Sequence of chain 1.V:
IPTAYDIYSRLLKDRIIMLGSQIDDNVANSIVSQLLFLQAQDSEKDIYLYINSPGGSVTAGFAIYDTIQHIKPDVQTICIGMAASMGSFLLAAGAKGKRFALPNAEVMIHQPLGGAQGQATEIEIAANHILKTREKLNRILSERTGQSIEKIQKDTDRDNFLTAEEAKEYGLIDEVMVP

Binding-site contacts:
Ligand atom C4 contacts residue SER98 of chain 1.V at 2.4 Å.
Ligand atom C22 contacts residue LEU126 of chain 1.V at 3.9 Å (hydrophobic).
Ligand atom C42 contacts residue ILE143 of chain 1.V at 3.7 Å (hydrophobic).
Ligand atom C42 contacts residue THR146 of chain 1.V at 3.4 Å.
Ligand atom C24 contacts residue HIS142 of chain 1.V at 3.5 Å.
Ligand atom N13 contacts residue VAL71 of chain 1.V at 3.7 Å.
Ligand atom C7 contacts residue GLY69 of chain 1.V at 3.8 Å.
Ligand atom N13 contacts residue GLY69 of chain 1.V at 3.0 Å (h-bond).
Ligand atom C11 contacts residue VAL71 of chain 1.V at 3.6 Å (hydrophobic).
Ligand atom C1 contacts residue MET99 of chain 1.V at 3.4 Å (hydrophobic).
Ligand atom C6 contacts residue LEU126 of chain 1.V at 3.3 Å (hydrophobic).
Ligand atom O3 contacts residue GLY68 of chain 1.V at 3.1 Å.
Ligand atom O3 contacts residue MET99 of chain 1.V at 3.1 Å (h-bond).
Ligand atom C11 contacts residue GLY69 of chain 1.V at 3.6 Å.
Ligand atom C9 contacts residue VAL71 of chain 1.V at 3.9 Å (hydrophobic).
Ligand atom O3 contacts residue GLY69 of chain 1.V at 2.8 Å (h-bond).
Ligand atom C23 contacts residue LEU126 of chain 1.V at 3.9 Å (hydrophobic).
Ligand atom O10 contacts residue SER98 of chain 1.V at 3.3 Å (h-bond).
Ligand atom O19 contacts residue SER70 of chain 1.V at 3.7 Å.
Ligand atom C4 contacts residue GLY69 of chain 1.V at 3.9 Å.
Ligand atom C5 contacts residue GLY69 of chain 1.V at 4.0 Å.
Ligand atom O19 contacts residue VAL71 of chain 1.V at 3.0 Å (h-bond).
Ligand atom N20 contacts residue LEU126 of chain 1.V at 3.0 Å (h-bond).
Ligand atom C9 contacts residue SER98 of chain 1.V at 3.3 Å.
Ligand atom C1 contacts residue GLY69 of chain 1.V at 4.0 Å.
Ligand atom O10 contacts residue VAL71 of chain 1.V at 3.5 Å.
Ligand atom C18 contacts residue LEU126 of chain 1.V at 3.6 Å (hydrophobic).
Ligand atom C11 contacts residue LEU126 of chain 1.V at 4.0 Å (hydrophobic).
Ligand atom O12 contacts residue LEU126 of chain 1.V at 2.8 Å (h-bond).
Ligand atom O3 contacts residue PRO67 of chain 1.V at 3.8 Å.
Ligand atom C6 contacts residue HIS123 of chain 1.V at 3.5 Å.
Ligand atom C18 contacts residue VAL71 of chain 1.V at 3.5 Å (hydrophobic).
Ligand atom C5 contacts residue SER98 of chain 1.V at 3.5 Å.
Ligand atom C23 contacts residue VAL71 of chain 1.V at 3.8 Å (hydrophobic).
Ligand atom C1 contacts residue SER98 of chain 1.V at 1.3 Å.
Ligand atom O12 contacts residue PRO125 of chain 1.V at 3.1 Å.
Ligand atom O3 contacts residue SER98 of chain 1.V at 2.2 Å (h-bond).
Ligand atom C9 contacts residue GLY69 of chain 1.V at 3.1 Å.
Ligand atom C7 contacts residue SER98 of chain 1.V at 3.8 Å.
Ligand atom C14 contacts residue LEU126 of chain 1.V at 3.4 Å (hydrophobic).

The protein below binds the small molecule below.
Small molecule (SMILES): CC[C@H](C)[C@H](NC(=O)[C@@H](NC(=O)[C@H](O)[C@@H](C=O)C(C)C)C(C)C)C(=O)O